Sequence of chain 1.A:
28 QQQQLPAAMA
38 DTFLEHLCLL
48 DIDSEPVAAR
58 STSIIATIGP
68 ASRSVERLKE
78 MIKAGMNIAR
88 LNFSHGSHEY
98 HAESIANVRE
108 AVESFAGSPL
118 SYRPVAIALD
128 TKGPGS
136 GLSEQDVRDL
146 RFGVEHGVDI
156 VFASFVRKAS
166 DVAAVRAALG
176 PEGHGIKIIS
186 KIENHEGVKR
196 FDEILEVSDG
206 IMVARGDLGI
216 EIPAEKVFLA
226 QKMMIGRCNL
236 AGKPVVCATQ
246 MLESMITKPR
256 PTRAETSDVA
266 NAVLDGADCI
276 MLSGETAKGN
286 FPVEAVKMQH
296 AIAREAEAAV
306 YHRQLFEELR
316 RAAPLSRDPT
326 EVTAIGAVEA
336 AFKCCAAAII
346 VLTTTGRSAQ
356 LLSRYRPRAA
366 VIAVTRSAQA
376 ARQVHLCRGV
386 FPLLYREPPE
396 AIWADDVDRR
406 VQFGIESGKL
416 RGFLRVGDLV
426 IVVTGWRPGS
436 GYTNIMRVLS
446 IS

This protein binds this small molecule.
Small molecule (SMILES): O=P(O)(O)OC[C@H]1O[C@](O)(COP(=O)(O)O)[C@@H](O)[C@@H]1O

Binding-site contacts:
Ligand atom O1P contacts residue GLY434 of chain 1.A at 2.8 Å (h-bond).
Ligand atom O5P contacts residue THR350 of chain 1.A at 2.6 Å (h-bond).
Ligand atom C6 contacts residue THR438 of chain 1.A at 3.6 Å.
Ligand atom O5 contacts residue LEU347 of chain 1.A at 3.5 Å (h-bond).
Ligand atom O4 contacts residue GLY434 of chain 1.A at 2.6 Å (h-bond).
Ligand atom O3 contacts residue TRP398 of chain 1.A at 3.7 Å.
Ligand atom O6P contacts residue ARG352 of chain 1.A at 3.8 Å.
Ligand atom O6P contacts residue THR348 of chain 1.A at 2.4 Å (h-bond).
Ligand atom C5 contacts residue GLY434 of chain 1.A at 3.5 Å.
Ligand atom O4 contacts residue GLY436 of chain 1.A at 3.8 Å.
Ligand atom C6 contacts residue SER353 of chain 1.A at 3.8 Å.
Ligand atom O3P contacts residue ARG405 of chain 1.A at 2.7 Å (salt-bridge).
Ligand atom P1 contacts residue ARG405 of chain 1.A at 3.5 Å.
Ligand atom C3 contacts residue ARG432 of chain 1.A at 3.5 Å.
Ligand atom O4P contacts residue SER353 of chain 1.A at 3.6 Å.
Ligand atom O2 contacts residue LEU347 of chain 1.A at 3.4 Å.
Ligand atom C3 contacts residue GLY434 of chain 1.A at 3.5 Å.
Ligand atom O6 contacts residue THR348 of chain 1.A at 3.5 Å.
Ligand atom O4 contacts residue TYR437 of chain 1.A at 2.9 Å (h-bond).
Ligand atom C6 contacts residue LEU347 of chain 1.A at 3.5 Å (hydrophobic).
Ligand atom O4P contacts residue SER435 of chain 1.A at 3.2 Å (h-bond).
Ligand atom O2 contacts residue GLY430 of chain 1.A at 3.4 Å (h-bond).
Ligand atom P2 contacts residue THR348 of chain 1.A at 3.4 Å.
Ligand atom O1 contacts residue GLY434 of chain 1.A at 3.8 Å.
Ligand atom O4 contacts residue THR438 of chain 1.A at 3.5 Å (h-bond).
Ligand atom O6P contacts residue SER353 of chain 1.A at 2.8 Å (h-bond).
Ligand atom P2 contacts residue SER435 of chain 1.A at 3.5 Å.
Ligand atom P2 contacts residue THR349 of chain 1.A at 3.6 Å.
Ligand atom O4P contacts residue GLY436 of chain 1.A at 2.9 Å (h-bond).
Ligand atom O5P contacts residue THR349 of chain 1.A at 3.5 Å (h-bond).
Ligand atom O5P contacts residue THR348 of chain 1.A at 3.6 Å (h-bond).
Ligand atom O2P contacts residue ARG405 of chain 1.A at 2.5 Å (salt-bridge).
Ligand atom P2 contacts residue SER353 of chain 1.A at 3.6 Å.
Ligand atom O1P contacts residue PRO433 of chain 1.A at 3.6 Å.
Ligand atom O3 contacts residue GLY430 of chain 1.A at 3.1 Å.
Ligand atom C4 contacts residue GLY434 of chain 1.A at 3.4 Å.
Ligand atom O5P contacts residue SER435 of chain 1.A at 2.7 Å (h-bond).
Ligand atom O3 contacts residue ARG432 of chain 1.A at 2.8 Å (salt-bridge).
Ligand atom O3P contacts residue TRP398 of chain 1.A at 2.7 Å (h-bond).
Ligand atom O6 contacts residue THR349 of chain 1.A at 2.9 Å (h-bond).